Sequence of chain 1.D:
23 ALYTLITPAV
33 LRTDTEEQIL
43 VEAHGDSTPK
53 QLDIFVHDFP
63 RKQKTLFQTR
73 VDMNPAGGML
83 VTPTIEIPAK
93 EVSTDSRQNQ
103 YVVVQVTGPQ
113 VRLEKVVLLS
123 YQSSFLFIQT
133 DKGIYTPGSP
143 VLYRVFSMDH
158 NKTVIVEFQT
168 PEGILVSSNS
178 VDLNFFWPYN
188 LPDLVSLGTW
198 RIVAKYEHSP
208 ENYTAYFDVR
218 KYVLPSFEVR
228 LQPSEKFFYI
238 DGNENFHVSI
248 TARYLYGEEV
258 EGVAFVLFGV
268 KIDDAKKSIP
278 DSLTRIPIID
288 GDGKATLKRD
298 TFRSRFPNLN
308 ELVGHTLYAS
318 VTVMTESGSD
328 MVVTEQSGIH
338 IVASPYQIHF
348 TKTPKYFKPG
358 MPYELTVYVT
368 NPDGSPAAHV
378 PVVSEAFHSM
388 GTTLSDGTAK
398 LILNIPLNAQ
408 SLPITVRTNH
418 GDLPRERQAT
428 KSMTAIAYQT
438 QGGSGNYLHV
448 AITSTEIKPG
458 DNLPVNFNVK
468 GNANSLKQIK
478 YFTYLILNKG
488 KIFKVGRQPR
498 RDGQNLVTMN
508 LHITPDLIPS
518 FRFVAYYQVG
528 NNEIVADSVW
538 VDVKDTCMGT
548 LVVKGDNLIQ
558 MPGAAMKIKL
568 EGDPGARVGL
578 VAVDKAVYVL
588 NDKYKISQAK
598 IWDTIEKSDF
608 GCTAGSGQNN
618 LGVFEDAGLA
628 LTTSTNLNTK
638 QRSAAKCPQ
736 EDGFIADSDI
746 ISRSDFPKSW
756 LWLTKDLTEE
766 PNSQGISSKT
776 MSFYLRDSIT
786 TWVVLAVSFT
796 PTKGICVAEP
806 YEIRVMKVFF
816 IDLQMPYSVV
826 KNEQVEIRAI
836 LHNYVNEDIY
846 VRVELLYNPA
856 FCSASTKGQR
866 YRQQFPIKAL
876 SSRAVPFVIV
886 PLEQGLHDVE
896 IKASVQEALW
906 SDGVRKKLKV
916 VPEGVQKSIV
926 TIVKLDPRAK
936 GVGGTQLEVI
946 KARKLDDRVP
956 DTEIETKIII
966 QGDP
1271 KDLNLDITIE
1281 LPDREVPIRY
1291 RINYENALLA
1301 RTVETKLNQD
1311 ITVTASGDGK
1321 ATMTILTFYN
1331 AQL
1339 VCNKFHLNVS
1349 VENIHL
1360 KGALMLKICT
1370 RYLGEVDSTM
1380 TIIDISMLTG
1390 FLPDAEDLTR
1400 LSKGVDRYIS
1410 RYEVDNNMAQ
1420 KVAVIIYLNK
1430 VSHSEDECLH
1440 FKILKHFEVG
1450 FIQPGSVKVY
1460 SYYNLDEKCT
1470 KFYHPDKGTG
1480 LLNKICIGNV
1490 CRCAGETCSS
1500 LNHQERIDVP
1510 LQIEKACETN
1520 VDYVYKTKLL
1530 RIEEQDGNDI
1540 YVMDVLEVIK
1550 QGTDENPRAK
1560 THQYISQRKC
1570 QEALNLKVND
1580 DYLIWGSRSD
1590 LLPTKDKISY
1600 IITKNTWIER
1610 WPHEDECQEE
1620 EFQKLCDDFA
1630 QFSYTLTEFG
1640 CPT

The protein below binds the small molecule below.
Small molecule (SMILES): CC(=O)N[C@H]1[C@H](O[C@H]2[C@H](O)[C@@H](NC(C)=O)CO[C@@H]2CO)O[C@H](CO)[C@@H](O)[C@@H]1O

Binding-site contacts:
Ligand atom C1 contacts residue ASN209 of chain 1.D at 1.4 Å.
Ligand atom C8 contacts residue ASN209 of chain 1.D at 4.2 Å.
Ligand atom C2 contacts residue ASN209 of chain 1.D at 2.4 Å.
Ligand atom O5 contacts residue ASN209 of chain 1.D at 2.4 Å (h-bond).
Ligand atom O6 contacts residue GLN166 of chain 1.D at 4.2 Å.
Ligand atom C8 contacts residue PRO207 of chain 1.D at 4.3 Å (hydrophobic).
Ligand atom C5 contacts residue ASN209 of chain 1.D at 3.6 Å.
Ligand atom C4 contacts residue ASN209 of chain 1.D at 4.0 Å.
Ligand atom C3 contacts residue ASN209 of chain 1.D at 3.8 Å.
Ligand atom C7 contacts residue ASN209 of chain 1.D at 4.1 Å.
Ligand atom O6 contacts residue ARG198 of chain 1.D at 4.0 Å.
Ligand atom C6 contacts residue ARG198 of chain 1.D at 4.4 Å.
Ligand atom N2 contacts residue ASN209 of chain 1.D at 3.1 Å (h-bond).